Sequence of chain 1.B:
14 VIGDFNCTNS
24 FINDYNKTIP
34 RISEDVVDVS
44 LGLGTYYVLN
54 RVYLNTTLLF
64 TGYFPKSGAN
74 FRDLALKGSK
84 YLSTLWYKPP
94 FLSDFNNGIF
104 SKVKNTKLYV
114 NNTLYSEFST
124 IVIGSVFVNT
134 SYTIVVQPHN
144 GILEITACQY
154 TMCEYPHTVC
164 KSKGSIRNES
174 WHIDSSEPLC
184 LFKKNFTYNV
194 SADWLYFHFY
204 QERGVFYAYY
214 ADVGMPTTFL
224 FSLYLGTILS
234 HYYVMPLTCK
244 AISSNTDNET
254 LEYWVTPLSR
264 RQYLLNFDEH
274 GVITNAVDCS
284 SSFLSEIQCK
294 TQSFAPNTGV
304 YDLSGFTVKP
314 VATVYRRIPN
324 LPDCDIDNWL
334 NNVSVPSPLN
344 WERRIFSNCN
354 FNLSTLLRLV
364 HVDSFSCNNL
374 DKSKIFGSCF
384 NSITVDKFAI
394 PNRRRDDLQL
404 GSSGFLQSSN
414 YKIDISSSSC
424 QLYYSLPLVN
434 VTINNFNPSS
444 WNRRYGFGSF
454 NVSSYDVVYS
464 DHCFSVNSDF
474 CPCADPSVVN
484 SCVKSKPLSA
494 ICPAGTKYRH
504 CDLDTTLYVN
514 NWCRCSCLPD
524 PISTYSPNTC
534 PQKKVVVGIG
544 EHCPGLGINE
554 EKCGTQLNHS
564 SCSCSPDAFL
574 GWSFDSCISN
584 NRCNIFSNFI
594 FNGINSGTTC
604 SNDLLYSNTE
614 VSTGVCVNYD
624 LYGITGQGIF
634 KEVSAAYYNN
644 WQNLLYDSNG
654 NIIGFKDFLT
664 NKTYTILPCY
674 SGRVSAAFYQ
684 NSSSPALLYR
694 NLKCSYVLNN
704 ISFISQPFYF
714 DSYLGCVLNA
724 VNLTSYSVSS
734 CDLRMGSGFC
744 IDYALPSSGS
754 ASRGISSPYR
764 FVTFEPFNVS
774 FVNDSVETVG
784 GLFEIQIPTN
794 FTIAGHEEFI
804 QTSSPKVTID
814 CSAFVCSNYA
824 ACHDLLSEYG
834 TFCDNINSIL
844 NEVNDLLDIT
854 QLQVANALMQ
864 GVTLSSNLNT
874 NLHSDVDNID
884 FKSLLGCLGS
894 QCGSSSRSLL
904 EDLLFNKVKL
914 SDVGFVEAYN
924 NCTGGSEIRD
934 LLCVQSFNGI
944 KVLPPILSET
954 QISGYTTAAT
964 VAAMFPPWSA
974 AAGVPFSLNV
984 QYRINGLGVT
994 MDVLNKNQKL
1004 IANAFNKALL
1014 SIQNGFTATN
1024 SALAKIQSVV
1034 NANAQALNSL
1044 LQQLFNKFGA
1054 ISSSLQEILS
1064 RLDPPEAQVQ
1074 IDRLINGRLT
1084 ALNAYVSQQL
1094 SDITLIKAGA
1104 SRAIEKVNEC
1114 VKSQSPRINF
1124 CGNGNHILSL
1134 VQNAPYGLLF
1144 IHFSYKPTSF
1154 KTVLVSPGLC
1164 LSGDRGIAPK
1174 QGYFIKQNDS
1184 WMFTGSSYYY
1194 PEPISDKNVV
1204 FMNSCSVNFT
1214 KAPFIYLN

Binding-site contacts:
Ligand atom O5 contacts residue ASN924 of chain 1.B at 2.3 Å (h-bond).
Ligand atom N2 contacts residue GLU920 of chain 1.B at 4.3 Å.
Ligand atom C8 contacts residue ALA921 of chain 1.B at 4.1 Å (hydrophobic).
Ligand atom C8 contacts residue GLU920 of chain 1.B at 3.5 Å.
Ligand atom O7 contacts residue ASN924 of chain 1.B at 3.0 Å (h-bond).
Ligand atom O6 contacts residue ASN924 of chain 1.B at 4.0 Å.
Ligand atom C3 contacts residue ASN924 of chain 1.B at 3.8 Å.
Ligand atom C2 contacts residue ASN924 of chain 1.B at 2.4 Å.
Ligand atom C5 contacts residue ASN924 of chain 1.B at 3.6 Å.
Ligand atom O6 contacts residue SER929 of chain 1.B at 4.0 Å.
Ligand atom C4 contacts residue ASN924 of chain 1.B at 4.2 Å.
Ligand atom C7 contacts residue GLU920 of chain 1.B at 4.2 Å.
Ligand atom N2 contacts residue ASN924 of chain 1.B at 2.9 Å (h-bond).
Ligand atom C1 contacts residue ASN924 of chain 1.B at 1.4 Å.
Ligand atom C8 contacts residue ASN924 of chain 1.B at 4.4 Å.
Ligand atom C7 contacts residue ASN924 of chain 1.B at 3.2 Å.

A protein and the small-molecule ligand that binds it are described below.
Small molecule (SMILES): CC(=O)N[C@@H]1[C@@H](O)[C@H](O)[C@@H](CO)O[C@H]1O